Sequence of chain 15.E:
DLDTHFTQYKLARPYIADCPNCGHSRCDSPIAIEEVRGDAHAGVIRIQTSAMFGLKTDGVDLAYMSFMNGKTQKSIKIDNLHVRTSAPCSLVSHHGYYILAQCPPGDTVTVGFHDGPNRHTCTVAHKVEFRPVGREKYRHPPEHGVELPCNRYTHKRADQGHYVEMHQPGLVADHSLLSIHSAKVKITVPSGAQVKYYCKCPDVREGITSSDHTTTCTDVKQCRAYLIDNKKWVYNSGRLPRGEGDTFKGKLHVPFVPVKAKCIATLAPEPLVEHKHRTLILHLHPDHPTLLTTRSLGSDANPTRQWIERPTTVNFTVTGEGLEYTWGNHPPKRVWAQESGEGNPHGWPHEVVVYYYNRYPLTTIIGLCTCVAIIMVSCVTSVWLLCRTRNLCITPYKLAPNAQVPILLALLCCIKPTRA

The small molecule below binds the protein below.
Small molecule (SMILES): CC(=O)N[C@@H]1[C@@H](O)[C@H](O)[C@@H](CO)O[C@H]1O

Binding-site contacts:
Ligand atom C1 contacts residue VAL314 of chain 15.E at 4.4 Å (hydrophobic).
Ligand atom C8 contacts residue ASN315 of chain 15.E at 3.5 Å.
Ligand atom C6 contacts residue THR313 of chain 15.E at 4.5 Å.
Ligand atom N2 contacts residue ASN315 of chain 15.E at 2.8 Å (h-bond).
Ligand atom C1 contacts residue ASN315 of chain 15.E at 1.4 Å.
Ligand atom C6 contacts residue ASN315 of chain 15.E at 4.5 Å.
Ligand atom O5 contacts residue ASN315 of chain 15.E at 2.4 Å (h-bond).
Ligand atom C5 contacts residue ASN315 of chain 15.E at 3.7 Å.
Ligand atom O5 contacts residue THR313 of chain 15.E at 4.3 Å.
Ligand atom O7 contacts residue ASN315 of chain 15.E at 4.2 Å.
Ligand atom O5 contacts residue VAL314 of chain 15.E at 3.8 Å.
Ligand atom C4 contacts residue ASN315 of chain 15.E at 4.3 Å.
Ligand atom C7 contacts residue ASN315 of chain 15.E at 3.3 Å.
Ligand atom C8 contacts residue ILE281 of chain 15.E at 4.5 Å (hydrophobic).
Ligand atom C3 contacts residue ASN315 of chain 15.E at 3.8 Å.
Ligand atom C2 contacts residue ASN315 of chain 15.E at 2.5 Å.